Binding-site contacts:
Ligand atom O21 contacts residue LYS41 of chain 1.A at 3.3 Å (salt-bridge).
Ligand atom N02 contacts residue ALA39 of chain 1.A at 3.4 Å.
Ligand atom C10 contacts residue LEU91 of chain 1.A at 4.0 Å (hydrophobic).
Ligand atom O21 contacts residue VAL26 of chain 1.A at 3.2 Å.
Ligand atom C08 contacts residue ILE18 of chain 1.A at 3.8 Å (hydrophobic).
Ligand atom O20 contacts residue VAL26 of chain 1.A at 3.5 Å.
Ligand atom C13 contacts residue LEU91 of chain 1.A at 3.4 Å (hydrophobic).
Ligand atom C12 contacts residue HIS92 of chain 1.A at 3.7 Å.
Ligand atom O20 contacts residue LYS41 of chain 1.A at 3.0 Å (salt-bridge).
Ligand atom C15 contacts residue ILE18 of chain 1.A at 3.8 Å (hydrophobic).
Ligand atom C09 contacts residue VAL26 of chain 1.A at 3.9 Å (hydrophobic).
Ligand atom C12 contacts residue LEU91 of chain 1.A at 3.8 Å (hydrophobic).
Ligand atom C14 contacts residue HIS92 of chain 1.A at 3.8 Å.
Ligand atom C06 contacts residue LEU142 of chain 1.A at 3.8 Å (hydrophobic).
Ligand atom N02 contacts residue GLU89 of chain 1.A at 3.1 Å (salt-bridge).
Ligand atom C14 contacts residue ILE18 of chain 1.A at 4.0 Å (hydrophobic).
Ligand atom C10 contacts residue LEU142 of chain 1.A at 3.5 Å (hydrophobic).
Ligand atom C13 contacts residue HIS92 of chain 1.A at 3.4 Å.
Ligand atom C07 contacts residue ILE18 of chain 1.A at 3.5 Å (hydrophobic).
Ligand atom N02 contacts residue LEU142 of chain 1.A at 3.5 Å.
Ligand atom C11 contacts residue LEU142 of chain 1.A at 3.9 Å (hydrophobic).
Ligand atom O18 contacts residue LEU142 of chain 1.A at 4.0 Å.
Ligand atom C13 contacts residue PHE90 of chain 1.A at 3.8 Å (hydrophobic).
Ligand atom N01 contacts residue LEU142 of chain 1.A at 3.9 Å.
Ligand atom C17 contacts residue ILE18 of chain 1.A at 3.7 Å (hydrophobic).
Ligand atom O18 contacts residue ALA39 of chain 1.A at 3.8 Å.
Ligand atom C05 contacts residue LEU142 of chain 1.A at 3.6 Å (hydrophobic).
Ligand atom O18 contacts residue LEU91 of chain 1.A at 3.0 Å (h-bond).
Ligand atom C12 contacts residue ILE18 of chain 1.A at 3.9 Å (hydrophobic).
Ligand atom N03 contacts residue VAL26 of chain 1.A at 3.6 Å.
Ligand atom C06 contacts residue ILE18 of chain 1.A at 3.9 Å (hydrophobic).
Ligand atom O18 contacts residue PHE90 of chain 1.A at 3.4 Å.
Ligand atom C14 contacts residue PHE90 of chain 1.A at 4.0 Å (hydrophobic).
Ligand atom C16 contacts residue ILE18 of chain 1.A at 3.7 Å (hydrophobic).
Ligand atom N03 contacts residue LYS41 of chain 1.A at 3.6 Å.
Ligand atom C13 contacts residue ILE18 of chain 1.A at 4.0 Å (hydrophobic).
Ligand atom N01 contacts residue LEU91 of chain 1.A at 3.0 Å (h-bond).
Ligand atom C10 contacts residue ALA39 of chain 1.A at 3.5 Å (hydrophobic).
Ligand atom C11 contacts residue LEU91 of chain 1.A at 3.2 Å (hydrophobic).
Ligand atom C11 contacts residue GLN93 of chain 1.A at 3.9 Å.

A small-molecule ligand and the protein it binds are described below.
Small molecule (SMILES): NC(=O)c1cc([N+](=O)[O-])ccc1NCc1ccc(O)cc1

Sequence of chain 1.A:
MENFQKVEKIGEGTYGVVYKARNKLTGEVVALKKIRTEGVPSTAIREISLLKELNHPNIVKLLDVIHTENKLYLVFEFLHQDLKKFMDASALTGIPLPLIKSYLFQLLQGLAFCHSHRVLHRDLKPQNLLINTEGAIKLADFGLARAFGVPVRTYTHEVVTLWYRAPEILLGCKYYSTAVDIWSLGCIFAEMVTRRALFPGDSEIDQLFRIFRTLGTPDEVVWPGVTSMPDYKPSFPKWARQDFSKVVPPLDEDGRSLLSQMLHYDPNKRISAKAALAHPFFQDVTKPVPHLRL